Binding-site contacts:
Ligand atom C1 contacts residue GLY232 of chain 1.B at 4.2 Å.
Ligand atom O1 contacts residue HIS95 of chain 1.B at 2.7 Å (h-bond).
Ligand atom P contacts residue SER211 of chain 1.B at 3.8 Å.
Ligand atom O2P contacts residue VAL231 of chain 1.B at 4.0 Å.
Ligand atom P contacts residue GLY233 of chain 1.B at 3.8 Å.
Ligand atom O1P contacts residue LYS13 of chain 1.B at 3.3 Å (salt-bridge).
Ligand atom O3P contacts residue ILE170 of chain 1.B at 3.4 Å.
Ligand atom O4P contacts residue GLY232 of chain 1.B at 3.5 Å.
Ligand atom C2 contacts residue GLY210 of chain 1.B at 4.0 Å.
Ligand atom C2 contacts residue GLY232 of chain 1.B at 3.7 Å.
Ligand atom C1 contacts residue HIS95 of chain 1.B at 3.5 Å.
Ligand atom O2P contacts residue SER211 of chain 1.B at 3.6 Å (h-bond).
Ligand atom C2 contacts residue LYS13 of chain 1.B at 4.1 Å.
Ligand atom O4P contacts residue GLY233 of chain 1.B at 3.0 Å (h-bond).
Ligand atom O4P contacts residue GLY171 of chain 1.B at 3.9 Å.
Ligand atom C2 contacts residue ILE170 of chain 1.B at 4.1 Å (hydrophobic).
Ligand atom C2 contacts residue GLU165 of chain 1.B at 3.4 Å.
Ligand atom O2 contacts residue HIS95 of chain 1.B at 3.3 Å (h-bond).
Ligand atom O3P contacts residue SER211 of chain 1.B at 2.8 Å (h-bond).
Ligand atom O2P contacts residue GLY232 of chain 1.B at 2.8 Å (h-bond).
Ligand atom O2 contacts residue GLU165 of chain 1.B at 2.5 Å (salt-bridge).
Ligand atom P contacts residue GLY232 of chain 1.B at 3.6 Å.
Ligand atom C1 contacts residue GLU165 of chain 1.B at 3.1 Å.
Ligand atom C2 contacts residue LEU230 of chain 1.B at 4.0 Å (hydrophobic).
Ligand atom O2P contacts residue VAL212 of chain 1.B at 4.1 Å.
Ligand atom O2P contacts residue GLY233 of chain 1.B at 3.6 Å.
Ligand atom O1 contacts residue LYS13 of chain 1.B at 2.6 Å (salt-bridge).
Ligand atom O3P contacts residue GLY210 of chain 1.B at 3.6 Å.
Ligand atom C1 contacts residue ILE170 of chain 1.B at 4.2 Å (hydrophobic).
Ligand atom O3P contacts residue ALA169 of chain 1.B at 3.5 Å (h-bond).
Ligand atom O1 contacts residue ILE170 of chain 1.B at 3.6 Å.
Ligand atom O1P contacts residue ILE170 of chain 1.B at 3.9 Å.
Ligand atom O3P contacts residue GLY171 of chain 1.B at 2.9 Å (h-bond).
Ligand atom O4P contacts residue LYS13 of chain 1.B at 4.2 Å.
Ligand atom O2 contacts residue LEU230 of chain 1.B at 3.6 Å.
Ligand atom O1 contacts residue GLU165 of chain 1.B at 4.1 Å.
Ligand atom C1 contacts residue LYS13 of chain 1.B at 3.7 Å.
Ligand atom P contacts residue GLY171 of chain 1.B at 3.9 Å.
Ligand atom O1P contacts residue GLY232 of chain 1.B at 3.3 Å.
Ligand atom O1 contacts residue ASN11 of chain 1.B at 4.2 Å.

Sequence of chain 1.B:
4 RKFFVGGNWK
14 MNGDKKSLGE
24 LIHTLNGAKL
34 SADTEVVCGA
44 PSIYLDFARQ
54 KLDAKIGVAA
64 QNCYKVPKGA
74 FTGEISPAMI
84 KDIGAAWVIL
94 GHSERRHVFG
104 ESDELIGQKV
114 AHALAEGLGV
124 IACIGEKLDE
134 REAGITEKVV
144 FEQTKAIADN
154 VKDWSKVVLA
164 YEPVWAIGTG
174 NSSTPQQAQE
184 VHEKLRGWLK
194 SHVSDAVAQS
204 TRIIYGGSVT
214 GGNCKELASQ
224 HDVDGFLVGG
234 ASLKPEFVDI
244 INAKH

The small molecule below binds the protein below.
Small molecule (SMILES): O=C(O)COP(=O)(O)O